Binding-site contacts:
Ligand atom C1 contacts residue TYR135 of chain 3.D at 4.0 Å (hydrophobic).
Ligand atom O3 contacts residue TYR135 of chain 3.D at 4.3 Å.
Ligand atom O7 contacts residue VAL104 of chain 3.D at 3.3 Å.
Ligand atom O7 contacts residue TYR135 of chain 3.D at 3.8 Å.
Ligand atom N2 contacts residue TYR135 of chain 3.D at 3.7 Å.
Ligand atom C2 contacts residue TYR135 of chain 3.D at 4.2 Å (hydrophobic).
Ligand atom C3 contacts residue ASN118 of chain 3.D at 3.8 Å.
Ligand atom C3 contacts residue TYR135 of chain 3.D at 4.0 Å (hydrophobic).
Ligand atom N2 contacts residue ASN118 of chain 3.D at 2.9 Å (h-bond).
Ligand atom O5 contacts residue ASN118 of chain 3.D at 2.4 Å (h-bond).
Ligand atom C7 contacts residue VAL104 of chain 3.D at 3.9 Å (hydrophobic).
Ligand atom C8 contacts residue ASP290 of chain 3.D at 3.7 Å.
Ligand atom C1 contacts residue ASN118 of chain 3.D at 1.4 Å.
Ligand atom C4 contacts residue ASN118 of chain 3.D at 4.2 Å.
Ligand atom O7 contacts residue ASN118 of chain 3.D at 3.2 Å (h-bond).
Ligand atom C8 contacts residue ASN118 of chain 3.D at 4.4 Å.
Ligand atom C8 contacts residue LEU137 of chain 3.D at 3.9 Å (hydrophobic).
Ligand atom C8 contacts residue VAL104 of chain 3.D at 3.6 Å (hydrophobic).
Ligand atom C7 contacts residue ASN118 of chain 3.D at 3.2 Å.
Ligand atom C7 contacts residue LEU137 of chain 3.D at 4.5 Å (hydrophobic).
Ligand atom C2 contacts residue ASN118 of chain 3.D at 2.5 Å.
Ligand atom C8 contacts residue GLY289 of chain 3.D at 4.4 Å.
Ligand atom C5 contacts residue ASN118 of chain 3.D at 3.7 Å.

Sequence of chain 3.D:
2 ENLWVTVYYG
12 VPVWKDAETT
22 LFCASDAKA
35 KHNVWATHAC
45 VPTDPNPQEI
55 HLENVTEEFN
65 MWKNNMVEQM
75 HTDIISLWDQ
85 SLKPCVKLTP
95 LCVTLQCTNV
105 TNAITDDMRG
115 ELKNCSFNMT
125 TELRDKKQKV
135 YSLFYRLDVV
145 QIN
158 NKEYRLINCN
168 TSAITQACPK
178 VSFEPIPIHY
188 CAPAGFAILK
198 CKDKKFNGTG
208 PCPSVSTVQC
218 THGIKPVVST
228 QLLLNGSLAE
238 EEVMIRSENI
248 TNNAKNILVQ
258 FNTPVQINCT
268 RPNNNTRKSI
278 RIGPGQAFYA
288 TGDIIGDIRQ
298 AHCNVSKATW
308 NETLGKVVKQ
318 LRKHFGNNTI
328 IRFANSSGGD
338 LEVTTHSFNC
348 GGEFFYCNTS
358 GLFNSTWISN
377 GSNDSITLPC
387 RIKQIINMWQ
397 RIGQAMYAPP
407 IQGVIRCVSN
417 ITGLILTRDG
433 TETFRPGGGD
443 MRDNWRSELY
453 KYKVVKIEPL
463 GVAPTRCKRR

The protein below binds the small molecule below.
Small molecule (SMILES): CC(=O)N[C@H]1[C@H](O[C@H]2[C@H](O)[C@@H](NC(C)=O)CO[C@@H]2CO)O[C@H](CO)[C@@H](O[C@@H]2O[C@H](CO)[C@@H](O)[C@H](O)[C@@H]2O)[C@@H]1O